Sequence of chain 46.E:
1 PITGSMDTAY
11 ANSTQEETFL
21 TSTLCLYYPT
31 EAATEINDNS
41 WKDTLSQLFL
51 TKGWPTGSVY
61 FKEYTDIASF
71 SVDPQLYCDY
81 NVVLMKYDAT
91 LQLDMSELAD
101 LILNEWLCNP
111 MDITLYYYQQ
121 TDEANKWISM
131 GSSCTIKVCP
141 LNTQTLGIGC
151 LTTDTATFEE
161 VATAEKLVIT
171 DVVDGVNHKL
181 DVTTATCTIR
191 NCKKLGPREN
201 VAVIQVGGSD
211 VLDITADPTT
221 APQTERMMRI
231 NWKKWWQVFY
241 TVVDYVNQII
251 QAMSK

Binding-site contacts:
Ligand atom C1 contacts residue ASN12 of chain 46.E at 2.2 Å.
Ligand atom N2 contacts residue ASN12 of chain 46.E at 3.8 Å.
Ligand atom C5 contacts residue ASN12 of chain 46.E at 4.1 Å.
Ligand atom O7 contacts residue ASN12 of chain 46.E at 3.6 Å.
Ligand atom C7 contacts residue ASN12 of chain 46.E at 3.9 Å.
Ligand atom C2 contacts residue ASN12 of chain 46.E at 3.3 Å.
Ligand atom O5 contacts residue ASN12 of chain 46.E at 2.7 Å (h-bond).

A small-molecule ligand and the protein it binds are described below.
Small molecule (SMILES): CC(=O)N[C@H]1[C@H](O[C@H]2[C@H](O)[C@@H](NC(C)=O)CO[C@@H]2CO)O[C@H](CO)[C@@H](O)[C@@H]1O